Sequence of chain 1.B:
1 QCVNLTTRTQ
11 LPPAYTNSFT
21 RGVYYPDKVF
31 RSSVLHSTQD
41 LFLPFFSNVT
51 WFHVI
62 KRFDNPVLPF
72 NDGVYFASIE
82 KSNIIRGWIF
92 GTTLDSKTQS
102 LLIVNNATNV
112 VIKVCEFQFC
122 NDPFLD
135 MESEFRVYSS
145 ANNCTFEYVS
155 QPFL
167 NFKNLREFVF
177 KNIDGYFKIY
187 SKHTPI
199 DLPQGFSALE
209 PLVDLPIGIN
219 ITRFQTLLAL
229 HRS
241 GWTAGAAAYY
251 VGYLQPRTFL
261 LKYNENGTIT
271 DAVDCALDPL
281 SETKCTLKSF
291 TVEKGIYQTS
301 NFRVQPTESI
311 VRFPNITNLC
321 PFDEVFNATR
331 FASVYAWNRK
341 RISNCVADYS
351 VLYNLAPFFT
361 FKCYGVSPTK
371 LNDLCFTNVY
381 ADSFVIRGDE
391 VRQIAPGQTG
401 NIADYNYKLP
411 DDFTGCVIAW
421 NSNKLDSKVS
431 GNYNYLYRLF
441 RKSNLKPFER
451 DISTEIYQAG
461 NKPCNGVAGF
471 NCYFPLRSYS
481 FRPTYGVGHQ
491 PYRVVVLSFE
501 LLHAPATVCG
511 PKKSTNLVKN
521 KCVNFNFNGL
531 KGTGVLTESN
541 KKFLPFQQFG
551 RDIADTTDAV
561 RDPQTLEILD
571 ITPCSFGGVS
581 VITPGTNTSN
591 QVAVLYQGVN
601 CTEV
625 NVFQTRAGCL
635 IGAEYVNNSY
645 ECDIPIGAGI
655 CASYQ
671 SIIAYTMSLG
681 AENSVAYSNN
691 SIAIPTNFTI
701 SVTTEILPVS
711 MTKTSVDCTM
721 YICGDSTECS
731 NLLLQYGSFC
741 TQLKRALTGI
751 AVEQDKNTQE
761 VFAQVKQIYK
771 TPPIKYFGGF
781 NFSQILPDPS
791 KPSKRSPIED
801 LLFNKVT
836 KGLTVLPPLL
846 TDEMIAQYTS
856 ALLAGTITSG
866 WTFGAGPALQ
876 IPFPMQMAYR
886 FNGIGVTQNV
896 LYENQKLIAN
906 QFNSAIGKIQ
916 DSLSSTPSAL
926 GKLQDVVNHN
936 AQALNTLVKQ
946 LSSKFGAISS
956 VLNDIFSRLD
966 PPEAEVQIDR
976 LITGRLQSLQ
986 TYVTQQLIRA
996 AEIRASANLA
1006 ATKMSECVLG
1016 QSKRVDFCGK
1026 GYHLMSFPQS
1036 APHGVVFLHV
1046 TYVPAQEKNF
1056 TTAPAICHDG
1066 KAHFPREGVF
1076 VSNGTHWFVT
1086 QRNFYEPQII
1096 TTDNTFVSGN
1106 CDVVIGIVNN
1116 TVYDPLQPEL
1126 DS

Binding-site contacts:
Ligand atom C7 contacts residue ASN689 of chain 1.B at 3.3 Å.
Ligand atom O4 contacts residue TYR776 of chain 1.A at 3.3 Å.
Ligand atom O3 contacts residue TYR776 of chain 1.A at 3.9 Å.
Ligand atom C3 contacts residue TYR776 of chain 1.A at 3.7 Å (hydrophobic).
Ligand atom O5 contacts residue ASN690 of chain 1.B at 3.9 Å.
Ligand atom C4 contacts residue TYR776 of chain 1.A at 4.0 Å (hydrophobic).
Ligand atom C1 contacts residue ASN689 of chain 1.B at 1.4 Å.
Ligand atom C8 contacts residue ASN689 of chain 1.B at 4.4 Å.
Ligand atom C8 contacts residue ILE774 of chain 1.A at 4.2 Å (hydrophobic).
Ligand atom O7 contacts residue ASN689 of chain 1.B at 3.2 Å (h-bond).
Ligand atom N2 contacts residue ASN689 of chain 1.B at 2.9 Å (h-bond).
Ligand atom C4 contacts residue ASN689 of chain 1.B at 4.2 Å.
Ligand atom C3 contacts residue ASN689 of chain 1.B at 3.8 Å.
Ligand atom C1 contacts residue ASN690 of chain 1.B at 4.2 Å.
Ligand atom O5 contacts residue ASN689 of chain 1.B at 2.4 Å (h-bond).
Ligand atom C5 contacts residue ASN689 of chain 1.B at 3.7 Å.
Ligand atom C2 contacts residue ASN689 of chain 1.B at 2.5 Å.
Ligand atom O6 contacts residue ASN690 of chain 1.B at 4.2 Å.

The protein below binds the small molecule below.
Small molecule (SMILES): CC(=O)N[C@@H]1[C@@H](O)[C@H](O)[C@@H](CO)O[C@H]1O

Sequence of chain 1.A:
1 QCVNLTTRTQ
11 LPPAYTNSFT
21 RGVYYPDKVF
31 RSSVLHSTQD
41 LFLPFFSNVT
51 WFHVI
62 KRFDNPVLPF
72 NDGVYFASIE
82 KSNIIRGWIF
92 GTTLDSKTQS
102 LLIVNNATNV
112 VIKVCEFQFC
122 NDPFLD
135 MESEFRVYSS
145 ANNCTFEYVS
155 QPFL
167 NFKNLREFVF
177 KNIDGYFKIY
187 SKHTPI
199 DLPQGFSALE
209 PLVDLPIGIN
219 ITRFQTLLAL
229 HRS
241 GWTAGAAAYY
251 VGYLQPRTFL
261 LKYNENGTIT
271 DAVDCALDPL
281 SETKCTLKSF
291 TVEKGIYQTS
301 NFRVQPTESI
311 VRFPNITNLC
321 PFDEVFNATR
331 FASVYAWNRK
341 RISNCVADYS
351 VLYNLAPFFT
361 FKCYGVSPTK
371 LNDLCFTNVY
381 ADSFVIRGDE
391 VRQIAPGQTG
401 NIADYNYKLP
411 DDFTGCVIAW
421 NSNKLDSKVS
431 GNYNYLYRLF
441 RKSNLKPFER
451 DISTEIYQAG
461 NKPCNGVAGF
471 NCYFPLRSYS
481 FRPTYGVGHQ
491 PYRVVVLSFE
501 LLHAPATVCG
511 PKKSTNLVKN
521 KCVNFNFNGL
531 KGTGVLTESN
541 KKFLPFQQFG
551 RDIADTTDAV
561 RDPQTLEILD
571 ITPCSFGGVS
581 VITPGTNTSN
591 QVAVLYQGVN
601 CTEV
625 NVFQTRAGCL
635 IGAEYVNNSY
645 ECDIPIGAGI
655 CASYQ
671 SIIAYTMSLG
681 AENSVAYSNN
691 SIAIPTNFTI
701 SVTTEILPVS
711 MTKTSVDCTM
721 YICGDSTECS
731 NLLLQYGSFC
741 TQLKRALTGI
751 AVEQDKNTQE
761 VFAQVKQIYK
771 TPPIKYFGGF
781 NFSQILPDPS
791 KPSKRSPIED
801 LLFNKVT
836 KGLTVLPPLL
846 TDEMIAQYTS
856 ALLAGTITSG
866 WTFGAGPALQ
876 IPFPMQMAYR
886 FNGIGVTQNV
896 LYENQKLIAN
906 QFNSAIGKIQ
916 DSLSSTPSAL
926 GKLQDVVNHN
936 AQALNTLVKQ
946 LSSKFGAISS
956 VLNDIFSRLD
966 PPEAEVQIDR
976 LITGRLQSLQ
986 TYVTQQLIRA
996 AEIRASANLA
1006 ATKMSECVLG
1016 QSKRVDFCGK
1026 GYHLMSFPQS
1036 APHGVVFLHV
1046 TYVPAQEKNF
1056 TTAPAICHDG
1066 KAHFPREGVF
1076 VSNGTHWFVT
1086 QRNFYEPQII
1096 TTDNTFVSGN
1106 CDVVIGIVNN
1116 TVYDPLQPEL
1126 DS